Binding-site contacts:
Ligand atom O3A contacts residue GLY131 of chain 1.A at 3.5 Å (h-bond).
Ligand atom O1G contacts residue ALA294 of chain 1.B at 3.5 Å (h-bond).
Ligand atom N6 contacts residue GLU320 of chain 1.B at 2.5 Å (salt-bridge).
Ligand atom N7 contacts residue PRO319 of chain 1.B at 3.5 Å (h-bond).
Ligand atom O2B contacts residue PHE128 of chain 1.A at 3.4 Å (h-bond).
Ligand atom O2A contacts residue LYS132 of chain 1.A at 3.1 Å (salt-bridge).
Ligand atom N3B contacts residue ASP317 of chain 1.B at 3.0 Å (salt-bridge).
Ligand atom O2G contacts residue CA1 of chain 1.D at 2.1 Å.
Ligand atom O3G contacts residue PHE128 of chain 1.A at 3.1 Å (h-bond).
Ligand atom O1G contacts residue ASP317 of chain 1.B at 3.2 Å (salt-bridge).
Ligand atom C8 contacts residue SER318 of chain 1.B at 3.1 Å.
Ligand atom O2A contacts residue GLY131 of chain 1.A at 3.3 Å.
Ligand atom O1G contacts residue PHE128 of chain 1.A at 3.5 Å (h-bond).
Ligand atom O5' contacts residue GLN134 of chain 1.A at 3.4 Å.
Ligand atom O1B contacts residue THR133 of chain 1.A at 2.5 Å (h-bond).
Ligand atom O3' contacts residue ARG311 of chain 1.A at 3.1 Å (salt-bridge).
Ligand atom C5' contacts residue SER318 of chain 1.B at 3.5 Å.
Ligand atom O2A contacts residue THR133 of chain 1.A at 2.8 Å (h-bond).
Ligand atom C5 contacts residue GLU320 of chain 1.B at 3.2 Å.
Ligand atom C2' contacts residue SER318 of chain 1.B at 3.5 Å.
Ligand atom O1B contacts residue CA1 of chain 1.D at 2.1 Å.
Ligand atom PB contacts residue CA1 of chain 1.D at 3.4 Å.
Ligand atom O1G contacts residue HIS295 of chain 1.B at 3.2 Å (h-bond).
Ligand atom O2A contacts residue GLN134 of chain 1.A at 2.8 Å (h-bond).
Ligand atom C6 contacts residue GLU320 of chain 1.B at 3.1 Å.
Ligand atom O3' contacts residue GLU323 of chain 1.B at 3.5 Å (salt-bridge).
Ligand atom O2' contacts residue GLU323 of chain 1.B at 3.5 Å.
Ligand atom O2B contacts residue LYS132 of chain 1.A at 3.3 Å (salt-bridge).
Ligand atom PG contacts residue PHE128 of chain 1.A at 3.1 Å.
Ligand atom N7 contacts residue GLU320 of chain 1.B at 3.0 Å (salt-bridge).
Ligand atom O3G contacts residue HIS295 of chain 1.B at 2.8 Å (h-bond).
Ligand atom PG contacts residue CA1 of chain 1.D at 3.4 Å.
Ligand atom PB contacts residue PHE128 of chain 1.A at 3.3 Å.
Ligand atom N6 contacts residue ARG169 of chain 1.A at 3.2 Å (salt-bridge).
Ligand atom C2 contacts residue PRO322 of chain 1.B at 3.6 Å (hydrophobic).
Ligand atom N9 contacts residue MET321 of chain 1.B at 3.6 Å.
Ligand atom N3B contacts residue PHE128 of chain 1.A at 2.4 Å (h-bond).
Ligand atom N7 contacts residue MET321 of chain 1.B at 3.5 Å (h-bond).
Ligand atom O2' contacts residue MET321 of chain 1.B at 3.6 Å (h-bond).
Ligand atom C8 contacts residue MET321 of chain 1.B at 3.5 Å (hydrophobic).

Sequence of chain 1.A:
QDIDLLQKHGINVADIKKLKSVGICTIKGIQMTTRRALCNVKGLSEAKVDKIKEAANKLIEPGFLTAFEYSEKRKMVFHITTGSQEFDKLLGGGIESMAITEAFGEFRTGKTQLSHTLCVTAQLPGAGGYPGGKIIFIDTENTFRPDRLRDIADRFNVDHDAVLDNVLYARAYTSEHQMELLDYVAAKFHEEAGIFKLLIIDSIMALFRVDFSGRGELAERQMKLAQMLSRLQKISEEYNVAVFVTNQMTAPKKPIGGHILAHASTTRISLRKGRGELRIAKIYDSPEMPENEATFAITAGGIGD

Sequence of chain 1.B:
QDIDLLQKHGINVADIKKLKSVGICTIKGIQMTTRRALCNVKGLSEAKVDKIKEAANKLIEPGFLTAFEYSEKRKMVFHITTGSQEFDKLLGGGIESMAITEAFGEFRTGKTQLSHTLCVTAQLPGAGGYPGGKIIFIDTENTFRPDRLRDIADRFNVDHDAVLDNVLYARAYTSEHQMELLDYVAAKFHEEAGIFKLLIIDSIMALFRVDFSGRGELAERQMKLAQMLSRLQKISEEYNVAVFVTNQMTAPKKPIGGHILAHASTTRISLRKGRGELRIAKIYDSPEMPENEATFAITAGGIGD

A small-molecule ligand and the protein it binds are described below.
Small molecule (SMILES): Nc1ncnc2c1ncn2[C@@H]1O[C@H](CO[P](=O)(O)O[P](=O)(O)NP(=O)(O)O)[C@@H](O)[C@H]1O